Binding-site contacts:
Ligand atom CZ2 contacts residue MET31 of chain 1.A at 3.4 Å (hydrophobic).
Ligand atom C3 contacts residue MET39 of chain 1.A at 4.0 Å (hydrophobic).
Ligand atom CE1 contacts residue ILE38 of chain 1.A at 3.7 Å (hydrophobic).
Ligand atom CL1 contacts residue PHE68 of chain 1.A at 3.8 Å.
Ligand atom CG1 contacts residue GLY35 of chain 1.A at 4.0 Å.
Ligand atom CE1 contacts residue VAL70 of chain 1.A at 3.7 Å (hydrophobic).
Ligand atom CL2 contacts residue PRO73 of chain 1.A at 4.0 Å.
Ligand atom CD1 contacts residue VAL70 of chain 1.A at 3.6 Å (hydrophobic).
Ligand atom CD1 contacts residue GLY35 of chain 1.A at 4.1 Å.
Ligand atom CD2 contacts residue GLY35 of chain 1.A at 4.0 Å.
Ligand atom CM2 contacts residue VAL70 of chain 1.A at 4.1 Å (hydrophobic).
Ligand atom CL2 contacts residue VAL70 of chain 1.A at 3.4 Å.
Ligand atom CD5 contacts residue VAL70 of chain 1.A at 4.1 Å (hydrophobic).
Ligand atom CE2 contacts residue GLY35 of chain 1.A at 4.0 Å.
Ligand atom CE4 contacts residue MET31 of chain 1.A at 3.4 Å (hydrophobic).
Ligand atom O3 contacts residue GLN49 of chain 1.A at 3.4 Å.
Ligand atom O3 contacts residue HIS50 of chain 1.A at 3.1 Å (h-bond).
Ligand atom CM1 contacts residue HIS50 of chain 1.A at 3.7 Å.
Ligand atom CM2 contacts residue ILE38 of chain 1.A at 3.9 Å (hydrophobic).
Ligand atom CD2 contacts residue MET31 of chain 1.A at 3.6 Å (hydrophobic).
Ligand atom CE5 contacts residue VAL70 of chain 1.A at 4.0 Å (hydrophobic).
Ligand atom CL1 contacts residue ILE38 of chain 1.A at 3.7 Å.
Ligand atom CZ1 contacts residue ILE38 of chain 1.A at 4.0 Å (hydrophobic).
Ligand atom CL1 contacts residue LEU76 of chain 1.A at 3.7 Å.
Ligand atom O5 contacts residue GLY35 of chain 1.A at 3.6 Å.
Ligand atom CE2 contacts residue MET31 of chain 1.A at 3.3 Å (hydrophobic).
Ligand atom CM3 contacts residue GLY35 of chain 1.A at 3.4 Å.
Ligand atom CZ3 contacts residue GLN49 of chain 1.A at 4.0 Å.
Ligand atom CM3 contacts residue ILE38 of chain 1.A at 3.9 Å (hydrophobic).
Ligand atom CZ3 contacts residue HIS50 of chain 1.A at 3.8 Å.
Ligand atom C9 contacts residue GLN49 of chain 1.A at 4.0 Å.
Ligand atom CL1 contacts residue LEU34 of chain 1.A at 3.7 Å.
Ligand atom CE6 contacts residue GLN49 of chain 1.A at 3.7 Å.
Ligand atom CE3 contacts residue MET31 of chain 1.A at 4.1 Å (hydrophobic).
Ligand atom CD3 contacts residue VAL70 of chain 1.A at 4.0 Å (hydrophobic).
Ligand atom CM3 contacts residue MET39 of chain 1.A at 3.9 Å (hydrophobic).
Ligand atom C2 contacts residue MET39 of chain 1.A at 3.6 Å (hydrophobic).
Ligand atom CG3 contacts residue VAL70 of chain 1.A at 4.0 Å (hydrophobic).
Ligand atom CM2 contacts residue GLN49 of chain 1.A at 3.3 Å.
Ligand atom CZ1 contacts residue GLY35 of chain 1.A at 4.1 Å.

This protein binds this small molecule.
Small molecule (SMILES): COc1ccc(C2=N[C@@H](c3cccc(Cl)c3)[C@@H](c3ccc(Cl)cc3)N2C(=O)N2CCNC(=O)C2)c(OC(C)C)c1

Sequence of chain 1.A:
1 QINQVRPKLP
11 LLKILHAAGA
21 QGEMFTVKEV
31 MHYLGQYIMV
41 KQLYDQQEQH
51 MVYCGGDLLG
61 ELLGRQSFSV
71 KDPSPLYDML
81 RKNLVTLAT